This small molecule binds to this protein.
Small molecule (SMILES): NC(=O)CC[C@H](NC(=O)[C@@H]1CCCN1C(=O)[C@@H](N)Cc1c[nH]cn1)C(=O)NCC(=O)N1CCC[C@H]1C(=O)N1CCC[C@H]1C(=O)N[C@@H](CS)C(=O)N[C@@H](CCCC[NH3+])C(N)=O

Sequence of chain 2.A:
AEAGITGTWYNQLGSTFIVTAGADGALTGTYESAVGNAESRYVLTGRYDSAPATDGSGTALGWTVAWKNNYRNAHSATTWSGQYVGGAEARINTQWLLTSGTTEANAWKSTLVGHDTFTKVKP

Binding-site contacts:
Ligand atom CG contacts residue TYR42 of chain 2.A at 3.6 Å (hydrophobic).
Ligand atom CA contacts residue SER33 of chain 2.A at 3.3 Å.
Ligand atom CG contacts residue TRP67 of chain 2.A at 3.6 Å (hydrophobic).
Ligand atom NE2 contacts residue THR78 of chain 2.A at 4.0 Å.
Ligand atom CG contacts residue VAL35 of chain 2.A at 3.3 Å (hydrophobic).
Ligand atom O contacts residue LEU13 of chain 2.A at 3.4 Å.
Ligand atom CD2 contacts residue SER76 of chain 2.A at 3.8 Å.
Ligand atom OE1 contacts residue THR78 of chain 2.A at 2.8 Å (h-bond).
Ligand atom CB contacts residue SER33 of chain 2.A at 3.9 Å.
Ligand atom NE2 contacts residue TRP96 of chain 2.A at 3.2 Å.
Ligand atom N contacts residue LEA1 of chain 2.E at 3.5 Å (h-bond).
Ligand atom CA contacts residue TRP108 of chain 1.B at 3.6 Å (hydrophobic).
Ligand atom OE1 contacts residue TRP67 of chain 2.A at 3.7 Å.
Ligand atom OE1 contacts residue LEU98 of chain 2.A at 3.7 Å.
Ligand atom CA contacts residue LEA1 of chain 2.E at 3.7 Å.
Ligand atom CE1 contacts residue TRP67 of chain 2.A at 3.5 Å (hydrophobic).
Ligand atom CA contacts residue ALA34 of chain 2.A at 3.6 Å (hydrophobic).
Ligand atom SG contacts residue LEA1 of chain 2.E at 1.8 Å.
Ligand atom CD contacts residue ALA34 of chain 2.A at 3.7 Å (hydrophobic).
Ligand atom CB contacts residue TRP67 of chain 2.A at 3.8 Å (hydrophobic).
Ligand atom CB contacts residue TRP108 of chain 1.B at 3.8 Å (hydrophobic).
Ligand atom O contacts residue LEA1 of chain 2.E at 3.5 Å.
Ligand atom O contacts residue SER33 of chain 2.A at 3.0 Å (h-bond).
Ligand atom N contacts residue TRP108 of chain 1.B at 3.9 Å.
Ligand atom CB contacts residue LEA1 of chain 2.E at 2.8 Å.
Ligand atom NE2 contacts residue TRP67 of chain 2.A at 3.6 Å.
Ligand atom CB contacts residue TRP67 of chain 2.A at 3.9 Å (hydrophobic).
Ligand atom CA contacts residue LEA1 of chain 2.E at 2.4 Å.
Ligand atom C contacts residue LEA1 of chain 2.E at 3.1 Å.
Ligand atom NE2 contacts residue SER76 of chain 2.A at 3.1 Å (h-bond).
Ligand atom CD contacts residue TRP108 of chain 1.B at 3.7 Å (hydrophobic).
Ligand atom N contacts residue LEA1 of chain 2.E at 1.3 Å.
Ligand atom CG contacts residue ALA34 of chain 2.A at 3.3 Å (hydrophobic).
Ligand atom C contacts residue SER33 of chain 2.A at 3.4 Å.
Ligand atom CB contacts residue LEA1 of chain 2.E at 3.7 Å.
Ligand atom CD contacts residue LEA1 of chain 2.E at 3.5 Å.
Ligand atom CD contacts residue THR78 of chain 2.A at 3.9 Å.
Ligand atom CB contacts residue TYR42 of chain 2.A at 3.6 Å (hydrophobic).
Ligand atom O contacts residue ALA34 of chain 2.A at 3.7 Å.
Ligand atom CG contacts residue ALA105 of chain 1.B at 3.9 Å (hydrophobic).

Sequence of chain 1.B:
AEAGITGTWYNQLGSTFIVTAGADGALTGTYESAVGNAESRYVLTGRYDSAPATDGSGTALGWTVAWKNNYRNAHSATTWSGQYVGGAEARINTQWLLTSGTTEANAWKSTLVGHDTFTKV